Binding-site contacts:
Ligand atom O3 contacts residue HIS202 of chain 1.A at 3.2 Å (h-bond).
Ligand atom C2 contacts residue HIS162 of chain 1.A at 3.6 Å.
Ligand atom O2 contacts residue TYR223 of chain 1.A at 2.4 Å (h-bond).
Ligand atom O1 contacts residue ARG222 of chain 1.A at 3.7 Å.
Ligand atom C3 contacts residue MET148 of chain 1.A at 3.9 Å (hydrophobic).
Ligand atom O1 contacts residue HIS164 of chain 1.A at 3.0 Å (h-bond).
Ligand atom O2 contacts residue LEU131 of chain 1.A at 3.5 Å.
Ligand atom C2 contacts residue MET159 of chain 1.A at 4.1 Å (hydrophobic).
Ligand atom O1 contacts residue TYR223 of chain 1.A at 3.3 Å (h-bond).
Ligand atom C1' contacts residue MET159 of chain 1.A at 3.8 Å (hydrophobic).
Ligand atom O3 contacts residue HIS162 of chain 1.A at 3.2 Å.
Ligand atom O3 contacts residue CO1 of chain 1.D at 2.1 Å.
Ligand atom O1 contacts residue CO1 of chain 1.D at 2.1 Å.
Ligand atom O1 contacts residue GLN168 of chain 1.A at 3.1 Å (h-bond).
Ligand atom C1 contacts residue PHE218 of chain 1.A at 3.7 Å (hydrophobic).
Ligand atom C3' contacts residue SER214 of chain 1.A at 3.9 Å.
Ligand atom C3 contacts residue MET159 of chain 1.A at 3.4 Å (hydrophobic).
Ligand atom O3 contacts residue GLN168 of chain 1.A at 2.7 Å (h-bond).
Ligand atom C2 contacts residue CO1 of chain 1.D at 2.8 Å.
Ligand atom C3' contacts residue ASN216 of chain 1.A at 4.1 Å.
Ligand atom C2 contacts residue GLN168 of chain 1.A at 3.3 Å.
Ligand atom C3 contacts residue GLN168 of chain 1.A at 4.0 Å.
Ligand atom C4' contacts residue TYR177 of chain 1.A at 4.0 Å (hydrophobic).
Ligand atom C1 contacts residue CO1 of chain 1.D at 2.8 Å.
Ligand atom C6' contacts residue GLN168 of chain 1.A at 3.5 Å.
Ligand atom O2 contacts residue PHE218 of chain 1.A at 3.9 Å.
Ligand atom C1 contacts residue GLN168 of chain 1.A at 3.7 Å.
Ligand atom C5' contacts residue MET179 of chain 1.A at 3.9 Å (hydrophobic).
Ligand atom C2' contacts residue ASN216 of chain 1.A at 4.1 Å.
Ligand atom C1 contacts residue HIS162 of chain 1.A at 3.6 Å.
Ligand atom O1 contacts residue HIS162 of chain 1.A at 3.1 Å (h-bond).
Ligand atom O2 contacts residue CO1 of chain 1.D at 4.0 Å.
Ligand atom C5' contacts residue ALA204 of chain 1.A at 4.0 Å (hydrophobic).
Ligand atom O1 contacts residue PHE218 of chain 1.A at 3.5 Å.
Ligand atom O2 contacts residue MET148 of chain 1.A at 3.7 Å.
Ligand atom C4' contacts residue ALA204 of chain 1.A at 4.0 Å (hydrophobic).
Ligand atom C1 contacts residue TYR223 of chain 1.A at 3.2 Å (hydrophobic).
Ligand atom C1' contacts residue GLN168 of chain 1.A at 3.9 Å.
Ligand atom C6' contacts residue MET159 of chain 1.A at 3.7 Å (hydrophobic).
Ligand atom C3' contacts residue ILE152 of chain 1.A at 3.9 Å (hydrophobic).

Sequence of chain 1.A:
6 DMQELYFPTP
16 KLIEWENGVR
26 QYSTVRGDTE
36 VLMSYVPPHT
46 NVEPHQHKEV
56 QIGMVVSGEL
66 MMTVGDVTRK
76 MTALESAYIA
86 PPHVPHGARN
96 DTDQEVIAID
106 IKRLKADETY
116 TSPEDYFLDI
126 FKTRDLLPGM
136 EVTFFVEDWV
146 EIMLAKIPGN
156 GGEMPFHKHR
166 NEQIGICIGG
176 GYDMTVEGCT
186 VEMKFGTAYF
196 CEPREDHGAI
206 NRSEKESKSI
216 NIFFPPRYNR

This small molecule binds to this protein.
Small molecule (SMILES): O=C(O)C(=O)Cc1ccccc1